Sequence of chain 1.B:
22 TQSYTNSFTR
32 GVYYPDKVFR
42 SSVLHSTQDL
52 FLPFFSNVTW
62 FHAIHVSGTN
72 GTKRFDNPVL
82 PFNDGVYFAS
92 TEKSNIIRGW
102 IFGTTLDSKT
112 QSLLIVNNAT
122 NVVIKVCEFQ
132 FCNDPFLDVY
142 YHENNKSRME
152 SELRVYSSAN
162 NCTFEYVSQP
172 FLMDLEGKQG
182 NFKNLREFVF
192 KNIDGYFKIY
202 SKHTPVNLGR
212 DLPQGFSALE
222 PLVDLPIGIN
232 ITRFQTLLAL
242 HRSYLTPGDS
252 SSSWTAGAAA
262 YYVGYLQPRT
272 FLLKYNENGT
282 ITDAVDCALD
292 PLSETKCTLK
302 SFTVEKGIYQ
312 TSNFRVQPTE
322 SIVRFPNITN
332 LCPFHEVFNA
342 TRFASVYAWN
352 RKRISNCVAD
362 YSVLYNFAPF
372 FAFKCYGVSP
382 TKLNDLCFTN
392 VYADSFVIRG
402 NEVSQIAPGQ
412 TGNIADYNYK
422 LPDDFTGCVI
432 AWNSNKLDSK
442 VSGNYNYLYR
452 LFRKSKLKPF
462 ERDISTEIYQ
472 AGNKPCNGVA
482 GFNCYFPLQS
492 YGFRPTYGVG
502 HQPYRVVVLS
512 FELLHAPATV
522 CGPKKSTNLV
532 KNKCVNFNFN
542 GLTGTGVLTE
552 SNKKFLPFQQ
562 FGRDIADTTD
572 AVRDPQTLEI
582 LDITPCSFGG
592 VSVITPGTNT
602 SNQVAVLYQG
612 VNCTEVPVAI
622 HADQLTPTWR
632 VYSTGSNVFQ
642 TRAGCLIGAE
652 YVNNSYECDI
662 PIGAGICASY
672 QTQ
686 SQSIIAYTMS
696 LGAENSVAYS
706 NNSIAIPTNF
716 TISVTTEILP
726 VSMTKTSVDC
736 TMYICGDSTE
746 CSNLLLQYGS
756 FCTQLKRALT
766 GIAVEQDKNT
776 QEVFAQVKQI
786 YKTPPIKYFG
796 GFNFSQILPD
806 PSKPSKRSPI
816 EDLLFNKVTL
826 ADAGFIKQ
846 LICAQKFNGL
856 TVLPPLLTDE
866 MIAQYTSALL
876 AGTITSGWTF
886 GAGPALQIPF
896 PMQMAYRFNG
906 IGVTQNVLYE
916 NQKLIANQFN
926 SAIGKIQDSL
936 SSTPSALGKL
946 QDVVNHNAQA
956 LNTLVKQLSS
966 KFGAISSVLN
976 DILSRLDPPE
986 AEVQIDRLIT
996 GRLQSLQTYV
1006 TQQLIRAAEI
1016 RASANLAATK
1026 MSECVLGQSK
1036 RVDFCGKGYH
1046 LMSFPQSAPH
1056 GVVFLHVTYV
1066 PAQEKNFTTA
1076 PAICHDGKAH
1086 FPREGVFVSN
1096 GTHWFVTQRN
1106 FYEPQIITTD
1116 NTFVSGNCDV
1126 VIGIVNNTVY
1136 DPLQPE

Binding-site contacts:
Ligand atom O5 contacts residue TYR25 of chain 1.B at 3.4 Å.
Ligand atom C8 contacts residue PHE56 of chain 1.B at 4.3 Å (hydrophobic).
Ligand atom C4 contacts residue ASN58 of chain 1.B at 4.2 Å.
Ligand atom C2 contacts residue ASN58 of chain 1.B at 2.5 Å.
Ligand atom C3 contacts residue ASN58 of chain 1.B at 3.8 Å.
Ligand atom C5 contacts residue TYR25 of chain 1.B at 4.2 Å (hydrophobic).
Ligand atom N2 contacts residue ASN58 of chain 1.B at 2.9 Å (h-bond).
Ligand atom C6 contacts residue TYR25 of chain 1.B at 4.2 Å (hydrophobic).
Ligand atom O7 contacts residue ASN58 of chain 1.B at 4.3 Å.
Ligand atom C1 contacts residue ASN58 of chain 1.B at 1.4 Å.
Ligand atom C1 contacts residue TYR25 of chain 1.B at 3.5 Å (hydrophobic).
Ligand atom C7 contacts residue ASN58 of chain 1.B at 3.9 Å.
Ligand atom O5 contacts residue ASN58 of chain 1.B at 2.3 Å (h-bond).
Ligand atom C5 contacts residue ASN58 of chain 1.B at 3.6 Å.
Ligand atom O6 contacts residue ASN58 of chain 1.B at 4.5 Å.
Ligand atom O6 contacts residue TYR25 of chain 1.B at 3.3 Å.

The protein below binds the small molecule below.
Small molecule (SMILES): CC(=O)N[C@@H]1[C@@H](O)[C@H](O)[C@@H](CO)O[C@H]1O